Sequence of chain 1.A:
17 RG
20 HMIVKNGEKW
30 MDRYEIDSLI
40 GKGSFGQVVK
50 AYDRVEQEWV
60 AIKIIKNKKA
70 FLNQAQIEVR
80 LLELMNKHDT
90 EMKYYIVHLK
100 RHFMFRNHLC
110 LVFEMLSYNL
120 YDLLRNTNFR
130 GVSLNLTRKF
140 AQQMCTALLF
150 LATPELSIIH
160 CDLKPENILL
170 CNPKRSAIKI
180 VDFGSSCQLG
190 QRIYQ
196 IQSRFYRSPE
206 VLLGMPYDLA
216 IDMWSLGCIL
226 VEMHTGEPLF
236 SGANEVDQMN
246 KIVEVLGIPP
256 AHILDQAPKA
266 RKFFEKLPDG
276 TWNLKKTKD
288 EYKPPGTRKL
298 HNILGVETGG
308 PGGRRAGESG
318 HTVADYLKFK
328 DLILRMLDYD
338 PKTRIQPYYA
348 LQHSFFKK

Binding-site contacts:
Ligand atom C3 contacts residue ALA60 of chain 1.A at 3.6 Å (hydrophobic).
Ligand atom C1 contacts residue LEU115 of chain 1.A at 3.5 Å (hydrophobic).
Ligand atom C9 contacts residue PHE112 of chain 1.A at 3.5 Å (hydrophobic).
Ligand atom C16 contacts residue PHE44 of chain 1.A at 3.9 Å (hydrophobic).
Ligand atom N5 contacts residue VAL47 of chain 1.A at 3.8 Å.
Ligand atom N2 contacts residue ALA60 of chain 1.A at 3.7 Å.
Ligand atom N3 contacts residue VAL96 of chain 1.A at 3.8 Å.
Ligand atom F2 contacts residue ILE39 of chain 1.A at 3.6 Å.
Ligand atom N1 contacts residue ALA60 of chain 1.A at 3.7 Å.
Ligand atom C11 contacts residue VAL47 of chain 1.A at 3.8 Å (hydrophobic).
Ligand atom C2 contacts residue LEU168 of chain 1.A at 3.8 Å (hydrophobic).
Ligand atom C12 contacts residue LEU168 of chain 1.A at 3.5 Å (hydrophobic).
Ligand atom C4 contacts residue LEU168 of chain 1.A at 3.8 Å (hydrophobic).
Ligand atom C17 contacts residue PHE44 of chain 1.A at 3.6 Å (hydrophobic).
Ligand atom C18 contacts residue GLY40 of chain 1.A at 3.2 Å.
Ligand atom C8 contacts residue VAL180 of chain 1.A at 3.7 Å (hydrophobic).
Ligand atom N2 contacts residue LEU115 of chain 1.A at 3.9 Å.
Ligand atom N4 contacts residue LYS62 of chain 1.A at 3.3 Å.
Ligand atom C6 contacts residue VAL96 of chain 1.A at 3.5 Å (hydrophobic).
Ligand atom C6 contacts residue PHE112 of chain 1.A at 3.4 Å (hydrophobic).
Ligand atom N3 contacts residue PHE112 of chain 1.A at 3.2 Å.
Ligand atom N3 contacts residue GLU77 of chain 1.A at 3.1 Å (salt-bridge).
Ligand atom C17 contacts residue LYS41 of chain 1.A at 3.8 Å.
Ligand atom C8 contacts residue PHE112 of chain 1.A at 3.6 Å (hydrophobic).
Ligand atom C1 contacts residue SER116 of chain 1.A at 3.4 Å.
Ligand atom F2 contacts residue GLY40 of chain 1.A at 3.3 Å.
Ligand atom N3 contacts residue ASP181 of chain 1.A at 3.2 Å (salt-bridge).
Ligand atom C19 contacts residue GLY40 of chain 1.A at 3.7 Å.
Ligand atom N4 contacts residue ASP181 of chain 1.A at 3.9 Å.
Ligand atom C3 contacts residue GLU113 of chain 1.A at 3.8 Å.
Ligand atom N1 contacts residue LEU115 of chain 1.A at 3.2 Å (h-bond).
Ligand atom N2 contacts residue GLU113 of chain 1.A at 2.8 Å (salt-bridge).
Ligand atom F1 contacts residue VAL180 of chain 1.A at 3.5 Å.
Ligand atom C9 contacts residue ASP181 of chain 1.A at 3.6 Å.
Ligand atom C1 contacts residue ILE39 of chain 1.A at 3.9 Å (hydrophobic).
Ligand atom N6 contacts residue LEU168 of chain 1.A at 3.5 Å.
Ligand atom C10 contacts residue LYS62 of chain 1.A at 3.6 Å.
Ligand atom C18 contacts residue LYS41 of chain 1.A at 3.6 Å.
Ligand atom C9 contacts residue VAL180 of chain 1.A at 3.8 Å (hydrophobic).
Ligand atom C6 contacts residue GLU113 of chain 1.A at 3.7 Å.

The protein below binds the small molecule below.
Small molecule (SMILES): Cc1nc(NCc2c(F)cccc2F)c2c(-c3ccnc(N)c3)c[nH]c2n1